The protein below binds the small molecule below.
Small molecule (SMILES): Cc1c(S(=O)(=O)Nc2cccc(CN)c2)sc2ccc(Cl)cc12

Sequence of chain 3.A:
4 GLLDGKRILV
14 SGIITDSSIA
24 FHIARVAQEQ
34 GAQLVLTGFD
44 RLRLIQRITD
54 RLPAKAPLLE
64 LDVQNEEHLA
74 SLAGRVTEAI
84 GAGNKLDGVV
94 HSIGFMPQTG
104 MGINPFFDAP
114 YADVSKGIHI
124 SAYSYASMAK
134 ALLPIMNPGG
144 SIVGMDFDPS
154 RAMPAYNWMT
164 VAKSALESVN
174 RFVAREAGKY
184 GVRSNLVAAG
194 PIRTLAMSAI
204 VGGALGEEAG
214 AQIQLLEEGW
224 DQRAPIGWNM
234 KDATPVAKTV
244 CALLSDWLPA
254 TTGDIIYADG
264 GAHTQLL

Binding-site contacts:
Ligand atom C22 contacts residue TYR159 of chain 3.A at 3.9 Å (hydrophobic).
Ligand atom S21 contacts residue TYR159 of chain 3.A at 3.3 Å.
Ligand atom C11 contacts residue TYR159 of chain 3.A at 3.9 Å (hydrophobic).
Ligand atom C14 contacts residue GLY97 of chain 3.A at 3.5 Å.
Ligand atom C02 contacts residue ILE216 of chain 3.A at 3.3 Å (hydrophobic).
Ligand atom C03 contacts residue TYR159 of chain 3.A at 3.9 Å (hydrophobic).
Ligand atom C22 contacts residue MET104 of chain 3.A at 3.9 Å (hydrophobic).
Ligand atom C13 contacts residue MET162 of chain 3.A at 3.9 Å (hydrophobic).
Ligand atom C01 contacts residue TYR159 of chain 3.A at 3.4 Å (hydrophobic).
Ligand atom C02 contacts residue TYR159 of chain 3.A at 3.8 Å (hydrophobic).
Ligand atom C14 contacts residue PHE98 of chain 3.A at 3.9 Å (hydrophobic).
Ligand atom C13 contacts residue MET104 of chain 3.A at 3.8 Å (hydrophobic).
Ligand atom CL1 contacts residue ILE216 of chain 3.A at 3.4 Å.
Ligand atom O20 contacts residue PHE150 of chain 3.A at 3.7 Å.
Ligand atom C12 contacts residue MET162 of chain 3.A at 3.4 Å (hydrophobic).
Ligand atom S21 contacts residue MET200 of chain 3.A at 3.9 Å.
Ligand atom O20 contacts residue NAD1 of chain 3.B at 3.0 Å.
Ligand atom C16 contacts residue NAD1 of chain 3.B at 3.3 Å.
Ligand atom CL1 contacts residue ALA158 of chain 3.A at 3.4 Å.
Ligand atom C07 contacts residue TYR159 of chain 3.A at 3.1 Å (hydrophobic).
Ligand atom O19 contacts residue NAD1 of chain 3.B at 3.0 Å.
Ligand atom C05 contacts residue TYR159 of chain 3.A at 3.2 Å (hydrophobic).
Ligand atom C17 contacts residue GLY97 of chain 3.A at 3.7 Å.
Ligand atom N10 contacts residue TYR159 of chain 3.A at 2.9 Å (h-bond).
Ligand atom S09 contacts residue NAD1 of chain 3.B at 3.5 Å.
Ligand atom C01 contacts residue ILE216 of chain 3.A at 3.8 Å (hydrophobic).
Ligand atom S09 contacts residue TYR159 of chain 3.A at 3.7 Å.
Ligand atom S21 contacts residue PHE150 of chain 3.A at 3.7 Å.
Ligand atom C11 contacts residue NAD1 of chain 3.B at 3.1 Å.
Ligand atom C15 contacts residue GLY97 of chain 3.A at 3.8 Å.
Ligand atom C04 contacts residue TYR159 of chain 3.A at 3.6 Å (hydrophobic).
Ligand atom N18 contacts residue NAD1 of chain 3.B at 3.0 Å (h-bond).
Ligand atom C08 contacts residue TYR159 of chain 3.A at 3.2 Å (hydrophobic).
Ligand atom N18 contacts residue ALA199 of chain 3.A at 3.4 Å.
Ligand atom C08 contacts residue MET200 of chain 3.A at 4.0 Å (hydrophobic).
Ligand atom N10 contacts residue NAD1 of chain 3.B at 2.8 Å (h-bond).
Ligand atom C17 contacts residue NAD1 of chain 3.B at 3.4 Å.
Ligand atom C06 contacts residue TYR159 of chain 3.A at 3.2 Å (hydrophobic).
Ligand atom C03 contacts residue ILE216 of chain 3.A at 3.6 Å (hydrophobic).
Ligand atom O20 contacts residue TYR159 of chain 3.A at 3.4 Å (h-bond).